Sequence of chain 1.A:
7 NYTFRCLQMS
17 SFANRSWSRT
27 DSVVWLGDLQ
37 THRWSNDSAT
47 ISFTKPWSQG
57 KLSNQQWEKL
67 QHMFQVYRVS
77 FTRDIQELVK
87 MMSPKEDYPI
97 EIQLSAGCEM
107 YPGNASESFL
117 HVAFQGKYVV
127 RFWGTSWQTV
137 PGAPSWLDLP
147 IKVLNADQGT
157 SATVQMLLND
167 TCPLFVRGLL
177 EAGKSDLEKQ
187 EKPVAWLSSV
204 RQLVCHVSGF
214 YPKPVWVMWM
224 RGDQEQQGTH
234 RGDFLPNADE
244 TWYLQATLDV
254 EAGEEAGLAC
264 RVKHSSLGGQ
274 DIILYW

This small molecule binds to this protein.
Small molecule (SMILES): CC(=O)N[C@@H]1[C@@H](O)[C@H](O)[C@@H](CO)O[C@H]1O

Binding-site contacts:
Ligand atom C1 contacts residue SER24 of chain 1.A at 4.0 Å.
Ligand atom O6 contacts residue ARG74 of chain 1.A at 3.9 Å.
Ligand atom C7 contacts residue ASN42 of chain 1.A at 3.6 Å.
Ligand atom C1 contacts residue ASN42 of chain 1.A at 1.4 Å.
Ligand atom N2 contacts residue SER24 of chain 1.A at 3.0 Å (h-bond).
Ligand atom C7 contacts residue SER24 of chain 1.A at 3.7 Å.
Ligand atom O6 contacts residue ASN42 of chain 1.A at 4.1 Å.
Ligand atom C5 contacts residue ASN42 of chain 1.A at 3.7 Å.
Ligand atom C8 contacts residue ARG25 of chain 1.A at 4.1 Å.
Ligand atom C4 contacts residue ASN42 of chain 1.A at 4.3 Å.
Ligand atom C8 contacts residue SER24 of chain 1.A at 3.5 Å.
Ligand atom C2 contacts residue SER24 of chain 1.A at 3.9 Å.
Ligand atom O7 contacts residue ASN42 of chain 1.A at 3.8 Å.
Ligand atom C3 contacts residue SER24 of chain 1.A at 4.3 Å.
Ligand atom O5 contacts residue ASN42 of chain 1.A at 2.4 Å (h-bond).
Ligand atom N2 contacts residue ASN42 of chain 1.A at 3.0 Å (h-bond).
Ligand atom C2 contacts residue ASN42 of chain 1.A at 2.5 Å.
Ligand atom C3 contacts residue ASN42 of chain 1.A at 3.8 Å.
Ligand atom C8 contacts residue TRP23 of chain 1.A at 3.4 Å (hydrophobic).
Ligand atom N2 contacts residue ARG25 of chain 1.A at 4.4 Å.